A protein and the small-molecule ligand that binds it are described below.
Small molecule (SMILES): CC(=O)N[C@@H]1[C@@H](O)[C@H](O)[C@@H](CO)O[C@H]1O

Sequence of chain 1.B:
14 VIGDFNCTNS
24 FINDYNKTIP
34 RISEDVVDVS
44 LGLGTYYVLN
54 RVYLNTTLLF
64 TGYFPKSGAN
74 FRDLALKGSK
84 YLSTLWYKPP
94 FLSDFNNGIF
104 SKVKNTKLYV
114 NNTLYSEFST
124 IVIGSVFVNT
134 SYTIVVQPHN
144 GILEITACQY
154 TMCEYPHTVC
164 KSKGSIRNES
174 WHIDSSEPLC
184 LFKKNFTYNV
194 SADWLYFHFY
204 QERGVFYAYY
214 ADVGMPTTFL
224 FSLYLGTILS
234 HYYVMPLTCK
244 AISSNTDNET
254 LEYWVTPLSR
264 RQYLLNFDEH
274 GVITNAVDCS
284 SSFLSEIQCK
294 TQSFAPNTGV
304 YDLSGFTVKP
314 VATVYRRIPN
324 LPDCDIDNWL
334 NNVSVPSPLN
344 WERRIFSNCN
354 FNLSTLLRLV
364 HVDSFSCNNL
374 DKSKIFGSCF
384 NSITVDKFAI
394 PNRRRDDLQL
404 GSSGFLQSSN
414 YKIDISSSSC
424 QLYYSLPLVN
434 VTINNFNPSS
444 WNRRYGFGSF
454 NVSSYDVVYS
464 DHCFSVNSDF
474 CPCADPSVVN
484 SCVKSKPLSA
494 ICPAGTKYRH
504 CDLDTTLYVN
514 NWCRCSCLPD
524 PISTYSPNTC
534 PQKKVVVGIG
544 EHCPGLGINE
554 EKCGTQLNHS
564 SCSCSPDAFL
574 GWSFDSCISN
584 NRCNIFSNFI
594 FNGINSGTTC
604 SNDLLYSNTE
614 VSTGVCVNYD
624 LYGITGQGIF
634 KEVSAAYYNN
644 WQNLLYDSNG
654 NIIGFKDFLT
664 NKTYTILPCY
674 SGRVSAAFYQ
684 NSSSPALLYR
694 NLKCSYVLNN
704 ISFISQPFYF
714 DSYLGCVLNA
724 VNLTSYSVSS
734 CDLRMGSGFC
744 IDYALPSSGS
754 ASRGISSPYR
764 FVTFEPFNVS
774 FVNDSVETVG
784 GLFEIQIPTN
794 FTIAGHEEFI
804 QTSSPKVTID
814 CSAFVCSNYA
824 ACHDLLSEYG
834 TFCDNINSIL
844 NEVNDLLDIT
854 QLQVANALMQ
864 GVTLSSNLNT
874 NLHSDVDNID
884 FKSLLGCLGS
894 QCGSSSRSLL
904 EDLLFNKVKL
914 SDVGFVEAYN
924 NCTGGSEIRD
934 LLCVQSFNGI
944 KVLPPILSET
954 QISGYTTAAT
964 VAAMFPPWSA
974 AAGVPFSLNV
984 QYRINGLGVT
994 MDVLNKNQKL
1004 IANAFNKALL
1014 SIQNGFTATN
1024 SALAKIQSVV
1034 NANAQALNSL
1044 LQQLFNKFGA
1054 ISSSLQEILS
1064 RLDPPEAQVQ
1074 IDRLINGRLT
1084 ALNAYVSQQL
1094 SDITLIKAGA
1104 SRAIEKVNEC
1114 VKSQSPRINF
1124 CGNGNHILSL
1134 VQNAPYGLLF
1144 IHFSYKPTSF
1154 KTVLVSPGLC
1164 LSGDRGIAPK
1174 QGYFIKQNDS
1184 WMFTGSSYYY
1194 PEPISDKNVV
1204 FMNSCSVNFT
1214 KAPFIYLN

Binding-site contacts:
Ligand atom C2 contacts residue ASN114 of chain 1.B at 2.4 Å.
Ligand atom C1 contacts residue ASN114 of chain 1.B at 1.4 Å.
Ligand atom O5 contacts residue ASN114 of chain 1.B at 2.4 Å (h-bond).
Ligand atom C5 contacts residue ASN114 of chain 1.B at 3.7 Å.
Ligand atom C7 contacts residue ASN114 of chain 1.B at 3.4 Å.
Ligand atom N2 contacts residue ASN114 of chain 1.B at 2.8 Å (h-bond).
Ligand atom C3 contacts residue ASN114 of chain 1.B at 3.8 Å.
Ligand atom C8 contacts residue VAL113 of chain 1.B at 3.8 Å (hydrophobic).
Ligand atom C8 contacts residue ASN114 of chain 1.B at 4.5 Å.
Ligand atom N2 contacts residue VAL113 of chain 1.B at 4.3 Å.
Ligand atom C4 contacts residue ASN114 of chain 1.B at 4.2 Å.
Ligand atom O7 contacts residue ASN114 of chain 1.B at 3.6 Å (h-bond).